Sequence of chain 1.C:
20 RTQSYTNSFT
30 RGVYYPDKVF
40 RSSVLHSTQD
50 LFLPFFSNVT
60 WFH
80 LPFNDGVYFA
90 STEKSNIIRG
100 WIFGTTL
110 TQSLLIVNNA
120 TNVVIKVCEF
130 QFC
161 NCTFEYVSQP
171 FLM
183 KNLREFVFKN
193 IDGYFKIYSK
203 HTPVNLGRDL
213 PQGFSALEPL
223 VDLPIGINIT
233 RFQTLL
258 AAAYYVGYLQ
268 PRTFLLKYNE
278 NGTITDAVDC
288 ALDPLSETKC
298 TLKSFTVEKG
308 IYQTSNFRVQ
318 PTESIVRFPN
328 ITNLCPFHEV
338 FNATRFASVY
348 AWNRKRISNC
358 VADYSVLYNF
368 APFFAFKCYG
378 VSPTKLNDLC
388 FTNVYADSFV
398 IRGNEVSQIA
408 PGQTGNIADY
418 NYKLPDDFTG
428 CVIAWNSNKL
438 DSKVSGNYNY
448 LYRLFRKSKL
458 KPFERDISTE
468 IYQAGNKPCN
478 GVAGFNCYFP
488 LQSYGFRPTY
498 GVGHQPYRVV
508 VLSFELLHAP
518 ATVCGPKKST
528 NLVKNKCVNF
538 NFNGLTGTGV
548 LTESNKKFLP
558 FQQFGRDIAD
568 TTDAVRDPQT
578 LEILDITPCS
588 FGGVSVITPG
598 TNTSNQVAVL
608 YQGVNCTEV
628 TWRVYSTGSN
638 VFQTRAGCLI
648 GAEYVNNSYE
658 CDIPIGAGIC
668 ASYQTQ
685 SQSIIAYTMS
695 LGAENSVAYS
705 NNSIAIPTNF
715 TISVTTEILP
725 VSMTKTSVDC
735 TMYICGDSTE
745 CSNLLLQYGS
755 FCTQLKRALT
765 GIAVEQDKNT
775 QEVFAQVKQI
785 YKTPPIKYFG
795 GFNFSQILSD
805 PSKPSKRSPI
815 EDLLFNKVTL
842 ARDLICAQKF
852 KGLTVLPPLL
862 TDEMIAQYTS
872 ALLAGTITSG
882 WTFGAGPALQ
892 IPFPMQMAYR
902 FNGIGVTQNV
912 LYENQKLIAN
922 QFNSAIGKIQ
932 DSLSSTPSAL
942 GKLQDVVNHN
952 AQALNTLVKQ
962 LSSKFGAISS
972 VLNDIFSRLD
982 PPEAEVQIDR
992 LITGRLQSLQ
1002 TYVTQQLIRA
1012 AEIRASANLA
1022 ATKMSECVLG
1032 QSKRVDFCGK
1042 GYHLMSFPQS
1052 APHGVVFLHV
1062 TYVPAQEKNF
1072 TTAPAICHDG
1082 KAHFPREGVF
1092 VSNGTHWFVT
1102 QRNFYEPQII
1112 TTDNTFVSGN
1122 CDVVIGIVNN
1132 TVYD

The small molecule below binds the protein below.
Small molecule (SMILES): CC(=O)N[C@@H]1[C@@H](O)[C@H](O)[C@@H](CO)O[C@H]1O

Binding-site contacts:
Ligand atom O7 contacts residue ASN1094 of chain 1.C at 3.5 Å (h-bond).
Ligand atom O5 contacts residue ASN1094 of chain 1.C at 2.5 Å (h-bond).
Ligand atom C1 contacts residue PHE1099 of chain 1.C at 4.5 Å (hydrophobic).
Ligand atom C4 contacts residue ASN1094 of chain 1.C at 4.3 Å.
Ligand atom N2 contacts residue ASN1094 of chain 1.C at 2.8 Å (h-bond).
Ligand atom C7 contacts residue ASN1094 of chain 1.C at 2.9 Å.
Ligand atom C2 contacts residue ASN1094 of chain 1.C at 2.6 Å.
Ligand atom O6 contacts residue PHE1099 of chain 1.C at 3.8 Å.
Ligand atom C8 contacts residue ASN1094 of chain 1.C at 3.3 Å.
Ligand atom C1 contacts residue ASN1094 of chain 1.C at 1.5 Å.
Ligand atom C3 contacts residue ASN1094 of chain 1.C at 3.9 Å.
Ligand atom O5 contacts residue PHE1099 of chain 1.C at 4.2 Å.
Ligand atom C5 contacts residue ASN1094 of chain 1.C at 3.7 Å.
Ligand atom O7 contacts residue THR1096 of chain 1.C at 4.4 Å.